Sequence of chain 1.A:
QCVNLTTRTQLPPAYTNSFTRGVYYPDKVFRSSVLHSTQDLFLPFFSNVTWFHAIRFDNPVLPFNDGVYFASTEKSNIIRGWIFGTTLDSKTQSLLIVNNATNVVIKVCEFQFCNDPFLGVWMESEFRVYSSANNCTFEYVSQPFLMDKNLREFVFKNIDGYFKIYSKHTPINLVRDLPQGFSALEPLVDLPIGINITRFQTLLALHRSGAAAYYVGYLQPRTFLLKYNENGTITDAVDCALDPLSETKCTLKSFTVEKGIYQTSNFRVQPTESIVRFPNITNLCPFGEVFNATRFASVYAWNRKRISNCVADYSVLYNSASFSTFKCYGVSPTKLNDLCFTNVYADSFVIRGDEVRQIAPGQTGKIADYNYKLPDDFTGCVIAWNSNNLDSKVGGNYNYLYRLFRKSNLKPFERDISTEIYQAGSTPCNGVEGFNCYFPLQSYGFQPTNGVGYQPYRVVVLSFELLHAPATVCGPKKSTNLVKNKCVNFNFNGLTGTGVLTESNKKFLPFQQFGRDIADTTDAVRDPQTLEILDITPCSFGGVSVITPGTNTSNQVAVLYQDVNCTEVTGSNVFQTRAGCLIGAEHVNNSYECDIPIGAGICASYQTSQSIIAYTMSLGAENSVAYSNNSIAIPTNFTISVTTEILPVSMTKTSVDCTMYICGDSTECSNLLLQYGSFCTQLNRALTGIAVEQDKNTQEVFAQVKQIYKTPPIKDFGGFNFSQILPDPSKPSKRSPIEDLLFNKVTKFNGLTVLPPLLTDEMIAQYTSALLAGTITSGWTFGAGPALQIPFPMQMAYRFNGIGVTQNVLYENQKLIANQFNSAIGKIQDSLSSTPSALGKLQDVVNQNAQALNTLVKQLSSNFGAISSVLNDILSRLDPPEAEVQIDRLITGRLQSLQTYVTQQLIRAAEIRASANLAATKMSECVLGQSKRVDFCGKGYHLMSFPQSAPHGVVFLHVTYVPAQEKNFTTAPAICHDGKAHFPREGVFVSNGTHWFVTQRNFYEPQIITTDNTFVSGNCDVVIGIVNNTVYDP

The small molecule below binds the protein below.
Small molecule (SMILES): CC(=O)N[C@@H]1[C@@H](O)[C@H](O)[C@@H](CO)O[C@H]1O

Binding-site contacts:
Ligand atom C5 contacts residue ASN616 of chain 1.A at 3.6 Å.
Ligand atom C7 contacts residue THR618 of chain 1.A at 4.3 Å.
Ligand atom C1 contacts residue ASN616 of chain 1.A at 1.4 Å.
Ligand atom C7 contacts residue ASN616 of chain 1.A at 3.3 Å.
Ligand atom O5 contacts residue GLN644 of chain 1.A at 4.0 Å.
Ligand atom C8 contacts residue THR618 of chain 1.A at 4.3 Å.
Ligand atom C3 contacts residue ASN616 of chain 1.A at 3.8 Å.
Ligand atom C2 contacts residue ASN616 of chain 1.A at 2.5 Å.
Ligand atom O7 contacts residue ASN616 of chain 1.A at 3.3 Å (h-bond).
Ligand atom O5 contacts residue ASN616 of chain 1.A at 2.4 Å (h-bond).
Ligand atom C8 contacts residue ASN616 of chain 1.A at 4.4 Å.
Ligand atom N2 contacts residue ASN616 of chain 1.A at 2.8 Å (h-bond).
Ligand atom C4 contacts residue ASN616 of chain 1.A at 4.2 Å.
Ligand atom O7 contacts residue THR618 of chain 1.A at 3.8 Å.